Binding-site contacts:
Ligand atom C03 contacts residue LEU641 of chain 1.B at 4.0 Å (hydrophobic).
Ligand atom O19 contacts residue LEU695 of chain 1.B at 3.6 Å.
Ligand atom O18 contacts residue GLY644 of chain 1.B at 3.4 Å.
Ligand atom C05 contacts residue THR646 of chain 1.B at 3.8 Å.
Ligand atom O16 contacts residue SER645 of chain 1.B at 2.9 Å (h-bond).
Ligand atom O20 contacts residue MET699 of chain 1.B at 3.7 Å.
Ligand atom C01 contacts residue TYR441 of chain 1.B at 3.5 Å (hydrophobic).
Ligand atom O19 contacts residue GLU696 of chain 1.B at 3.0 Å (salt-bridge).
Ligand atom NP3 contacts residue GLU696 of chain 1.B at 2.8 Å (salt-bridge).
Ligand atom O17 contacts residue ARG476 of chain 1.B at 2.7 Å (salt-bridge).
Ligand atom NP3 contacts residue PRO469 of chain 1.B at 2.8 Å (h-bond).
Ligand atom N14 contacts residue GLU696 of chain 1.B at 4.0 Å.
Ligand atom C02 contacts residue THR471 of chain 1.B at 3.4 Å.
Ligand atom N14 contacts residue LEU641 of chain 1.B at 3.4 Å.
Ligand atom C04 contacts residue THR646 of chain 1.B at 3.2 Å.
Ligand atom O17 contacts residue THR471 of chain 1.B at 2.9 Å (h-bond).
Ligand atom O17 contacts residue LEU470 of chain 1.B at 3.6 Å.
Ligand atom O18 contacts residue THR646 of chain 1.B at 3.0 Å (h-bond).
Ligand atom O16 contacts residue ARG476 of chain 1.B at 2.8 Å (salt-bridge).
Ligand atom O20 contacts residue LEU641 of chain 1.B at 3.9 Å.
Ligand atom C02 contacts residue GLU696 of chain 1.B at 3.4 Å.
Ligand atom C05 contacts residue GLU696 of chain 1.B at 3.4 Å.
Ligand atom C01 contacts residue THR471 of chain 1.B at 3.6 Å.
Ligand atom C02 contacts residue TYR441 of chain 1.B at 3.9 Å (hydrophobic).
Ligand atom NP3 contacts residue TYR723 of chain 1.B at 3.8 Å.
Ligand atom NP3 contacts residue THR471 of chain 1.B at 2.9 Å (h-bond).
Ligand atom N15 contacts residue GLU696 of chain 1.B at 3.8 Å.
Ligand atom C02 contacts residue SER645 of chain 1.B at 3.4 Å.
Ligand atom O20 contacts residue GLU696 of chain 1.B at 3.3 Å (salt-bridge).
Ligand atom O18 contacts residue SER645 of chain 1.B at 3.2 Å (h-bond).
Ligand atom O17 contacts residue TYR441 of chain 1.B at 3.4 Å.
Ligand atom O17 contacts residue PRO469 of chain 1.B at 3.7 Å.
Ligand atom O16 contacts residue TYR441 of chain 1.B at 3.5 Å.
Ligand atom NP3 contacts residue TYR441 of chain 1.B at 3.8 Å.
Ligand atom C04 contacts residue LEU641 of chain 1.B at 3.8 Å (hydrophobic).
Ligand atom O16 contacts residue GLY644 of chain 1.B at 3.2 Å.
Ligand atom C01 contacts residue ARG476 of chain 1.B at 3.4 Å.
Ligand atom C01 contacts residue SER645 of chain 1.B at 3.4 Å.
Ligand atom C03 contacts residue TYR441 of chain 1.B at 3.4 Å (hydrophobic).
Ligand atom N15 contacts residue THR646 of chain 1.B at 2.7 Å (h-bond).

Sequence of chain 1.B:
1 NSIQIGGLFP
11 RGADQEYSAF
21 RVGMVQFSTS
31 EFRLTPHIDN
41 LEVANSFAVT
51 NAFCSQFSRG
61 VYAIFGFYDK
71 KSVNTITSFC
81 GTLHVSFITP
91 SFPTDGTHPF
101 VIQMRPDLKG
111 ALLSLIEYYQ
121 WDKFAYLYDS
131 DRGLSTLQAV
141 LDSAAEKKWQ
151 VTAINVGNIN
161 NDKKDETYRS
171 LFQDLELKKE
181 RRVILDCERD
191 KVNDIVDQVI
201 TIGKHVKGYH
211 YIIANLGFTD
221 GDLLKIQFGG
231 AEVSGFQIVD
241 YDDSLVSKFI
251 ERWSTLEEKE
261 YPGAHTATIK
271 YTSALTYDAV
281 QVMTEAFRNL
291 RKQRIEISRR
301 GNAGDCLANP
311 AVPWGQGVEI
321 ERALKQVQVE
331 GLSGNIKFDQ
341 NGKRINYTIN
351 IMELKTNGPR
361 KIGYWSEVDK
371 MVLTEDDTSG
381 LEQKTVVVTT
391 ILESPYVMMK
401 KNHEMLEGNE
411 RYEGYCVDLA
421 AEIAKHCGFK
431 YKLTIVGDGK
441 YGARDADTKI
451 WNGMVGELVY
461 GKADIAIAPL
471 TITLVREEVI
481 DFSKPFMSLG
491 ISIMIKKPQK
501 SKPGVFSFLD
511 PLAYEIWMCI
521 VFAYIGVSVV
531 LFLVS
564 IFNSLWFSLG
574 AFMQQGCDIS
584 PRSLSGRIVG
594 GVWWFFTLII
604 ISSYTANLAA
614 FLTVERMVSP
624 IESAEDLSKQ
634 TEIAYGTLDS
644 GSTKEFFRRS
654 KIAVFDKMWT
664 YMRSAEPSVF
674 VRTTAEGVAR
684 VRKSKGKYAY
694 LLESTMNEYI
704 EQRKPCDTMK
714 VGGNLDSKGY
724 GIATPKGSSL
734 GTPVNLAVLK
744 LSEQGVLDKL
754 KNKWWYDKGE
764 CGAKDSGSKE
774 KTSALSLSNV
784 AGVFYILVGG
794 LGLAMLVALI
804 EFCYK

A small-molecule ligand and the protein it binds are described below.
Small molecule (SMILES): N[C@@H](Cn1oc(=O)[nH]c1=O)C(=O)O